Binding-site contacts:
Ligand atom C3 contacts residue ASN88 of chain 1.C at 3.8 Å.
Ligand atom C4 contacts residue ASN88 of chain 1.C at 4.2 Å.
Ligand atom N2 contacts residue ASN88 of chain 1.C at 2.8 Å (h-bond).
Ligand atom C2 contacts residue ASN88 of chain 1.C at 2.5 Å.
Ligand atom C7 contacts residue ASN88 of chain 1.C at 4.0 Å.
Ligand atom C5 contacts residue ASN88 of chain 1.C at 3.7 Å.
Ligand atom C1 contacts residue ASN88 of chain 1.C at 1.4 Å.
Ligand atom O5 contacts residue ASN88 of chain 1.C at 2.4 Å (h-bond).

A protein and the small-molecule ligand that binds it are described below.
Small molecule (SMILES): CC(=O)N[C@@H]1[C@@H](O)[C@H](O)[C@@H](CO)O[C@H]1O

Sequence of chain 1.C:
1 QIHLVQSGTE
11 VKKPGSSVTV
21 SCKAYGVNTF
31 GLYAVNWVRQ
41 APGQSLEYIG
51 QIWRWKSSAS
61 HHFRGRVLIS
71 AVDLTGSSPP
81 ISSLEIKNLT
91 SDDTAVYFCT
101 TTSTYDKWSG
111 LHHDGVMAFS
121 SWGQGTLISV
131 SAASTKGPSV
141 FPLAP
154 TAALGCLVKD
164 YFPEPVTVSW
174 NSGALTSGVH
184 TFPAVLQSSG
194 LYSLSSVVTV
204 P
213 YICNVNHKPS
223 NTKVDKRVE